Sequence of chain 1.A:
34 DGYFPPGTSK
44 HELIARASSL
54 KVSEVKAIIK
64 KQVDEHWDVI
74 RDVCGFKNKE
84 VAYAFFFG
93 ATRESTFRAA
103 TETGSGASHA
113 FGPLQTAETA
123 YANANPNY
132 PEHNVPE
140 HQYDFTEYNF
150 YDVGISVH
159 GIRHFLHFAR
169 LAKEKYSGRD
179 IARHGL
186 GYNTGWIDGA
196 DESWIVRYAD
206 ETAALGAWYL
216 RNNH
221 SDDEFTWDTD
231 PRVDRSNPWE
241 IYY

This protein binds this small molecule.
Small molecule (SMILES): OC[C@H]1O[C@@H](O[C@H]2[C@H](O)[C@@H](O)[C@H](O[C@H]3[C@H](O)[C@@H](O)[C@H](O)O[C@@H]3CO)O[C@@H]2CO)[C@H](O)[C@@H](O)[C@@H]1O

Binding-site contacts:
Ligand atom O3 contacts residue ARG100 of chain 1.A at 2.9 Å (salt-bridge).
Ligand atom O6 contacts residue SER97 of chain 1.A at 3.1 Å.
Ligand atom O5 contacts residue THR98 of chain 1.A at 3.2 Å (h-bond).
Ligand atom C6 contacts residue TRP199 of chain 1.A at 3.8 Å (hydrophobic).
Ligand atom C4 contacts residue GLU96 of chain 1.A at 3.2 Å.
Ligand atom C6 contacts residue ASP228 of chain 1.A at 3.2 Å.
Ligand atom C6 contacts residue ASN188 of chain 1.A at 3.8 Å.
Ligand atom O5 contacts residue ARG95 of chain 1.A at 3.8 Å.
Ligand atom C2 contacts residue ASP228 of chain 1.A at 3.3 Å.
Ligand atom C1 contacts residue ARG95 of chain 1.A at 3.8 Å.
Ligand atom O6 contacts residue ARG100 of chain 1.A at 3.2 Å (salt-bridge).
Ligand atom C3 contacts residue GLN117 of chain 1.A at 3.8 Å.
Ligand atom C4 contacts residue ARG95 of chain 1.A at 3.6 Å.
Ligand atom C6 contacts residue SER97 of chain 1.A at 3.6 Å.
Ligand atom O3 contacts residue THR105 of chain 1.A at 3.0 Å (h-bond).
Ligand atom O3 contacts residue GLN117 of chain 1.A at 2.9 Å (h-bond).
Ligand atom C2 contacts residue ARG95 of chain 1.A at 3.8 Å.
Ligand atom C6 contacts residue TYR203 of chain 1.A at 3.8 Å (hydrophobic).
Ligand atom O4 contacts residue ASP228 of chain 1.A at 3.5 Å.
Ligand atom C6 contacts residue GLU96 of chain 1.A at 3.4 Å.
Ligand atom C5 contacts residue ASP228 of chain 1.A at 3.5 Å.
Ligand atom O2 contacts residue THR105 of chain 1.A at 3.8 Å.
Ligand atom O6 contacts residue THR98 of chain 1.A at 2.7 Å (h-bond).
Ligand atom O6 contacts residue TRP199 of chain 1.A at 3.4 Å.
Ligand atom O3 contacts residue THR98 of chain 1.A at 3.0 Å (h-bond).
Ligand atom C2 contacts residue GLU96 of chain 1.A at 3.5 Å.
Ligand atom O4 contacts residue GLU96 of chain 1.A at 2.6 Å (salt-bridge).
Ligand atom O2 contacts residue ASP228 of chain 1.A at 2.7 Å (salt-bridge).
Ligand atom C3 contacts residue THR98 of chain 1.A at 3.4 Å.
Ligand atom C3 contacts residue GLU96 of chain 1.A at 3.1 Å.
Ligand atom C6 contacts residue THR98 of chain 1.A at 3.5 Å.
Ligand atom C3 contacts residue ARG95 of chain 1.A at 3.7 Å.
Ligand atom O3 contacts residue ARG95 of chain 1.A at 2.9 Å (salt-bridge).
Ligand atom O4 contacts residue ASN188 of chain 1.A at 3.2 Å (h-bond).
Ligand atom O2 contacts residue ARG100 of chain 1.A at 3.2 Å (salt-bridge).
Ligand atom O2 contacts residue GLN117 of chain 1.A at 3.6 Å (h-bond).
Ligand atom C5 contacts residue GLU96 of chain 1.A at 3.5 Å.
Ligand atom C6 contacts residue THR229 of chain 1.A at 3.8 Å.
Ligand atom O2 contacts residue GLU96 of chain 1.A at 2.7 Å (salt-bridge).
Ligand atom C1 contacts residue GLU96 of chain 1.A at 3.4 Å.